Binding-site contacts:
Ligand atom C7 contacts residue ASN283 of chain 1.A at 3.6 Å.
Ligand atom O5 contacts residue ILE281 of chain 1.A at 3.6 Å.
Ligand atom C3 contacts residue ASN283 of chain 1.A at 3.8 Å.
Ligand atom C8 contacts residue SER311 of chain 1.A at 3.8 Å.
Ligand atom O7 contacts residue SER311 of chain 1.A at 3.5 Å (h-bond).
Ligand atom C7 contacts residue SER311 of chain 1.A at 3.6 Å.
Ligand atom C5 contacts residue ASN283 of chain 1.A at 3.6 Å.
Ligand atom C1 contacts residue ASN283 of chain 1.A at 1.4 Å.
Ligand atom O7 contacts residue THR312 of chain 1.A at 3.3 Å.
Ligand atom C6 contacts residue ILE281 of chain 1.A at 4.4 Å (hydrophobic).
Ligand atom O7 contacts residue ASN283 of chain 1.A at 3.9 Å.
Ligand atom C6 contacts residue ARG558 of chain 1.A at 4.0 Å.
Ligand atom C4 contacts residue ASN283 of chain 1.A at 4.2 Å.
Ligand atom N2 contacts residue ASN283 of chain 1.A at 2.9 Å (h-bond).
Ligand atom C8 contacts residue MET310 of chain 1.A at 3.9 Å (hydrophobic).
Ligand atom O6 contacts residue ARG558 of chain 1.A at 3.4 Å (salt-bridge).
Ligand atom C2 contacts residue ASN283 of chain 1.A at 2.4 Å.
Ligand atom C5 contacts residue ILE281 of chain 1.A at 4.0 Å (hydrophobic).
Ligand atom O5 contacts residue ASN283 of chain 1.A at 2.3 Å (h-bond).
Ligand atom N2 contacts residue SER311 of chain 1.A at 4.2 Å.
Ligand atom C7 contacts residue THR312 of chain 1.A at 4.1 Å.
Ligand atom C1 contacts residue ILE281 of chain 1.A at 3.9 Å (hydrophobic).
Ligand atom C8 contacts residue THR312 of chain 1.A at 3.9 Å.

A protein and the small-molecule ligand that binds it are described below.
Small molecule (SMILES): CC(=O)N[C@@H]1[C@@H](O)[C@H](O)[C@@H](CO)O[C@H]1O

Sequence of chain 1.A:
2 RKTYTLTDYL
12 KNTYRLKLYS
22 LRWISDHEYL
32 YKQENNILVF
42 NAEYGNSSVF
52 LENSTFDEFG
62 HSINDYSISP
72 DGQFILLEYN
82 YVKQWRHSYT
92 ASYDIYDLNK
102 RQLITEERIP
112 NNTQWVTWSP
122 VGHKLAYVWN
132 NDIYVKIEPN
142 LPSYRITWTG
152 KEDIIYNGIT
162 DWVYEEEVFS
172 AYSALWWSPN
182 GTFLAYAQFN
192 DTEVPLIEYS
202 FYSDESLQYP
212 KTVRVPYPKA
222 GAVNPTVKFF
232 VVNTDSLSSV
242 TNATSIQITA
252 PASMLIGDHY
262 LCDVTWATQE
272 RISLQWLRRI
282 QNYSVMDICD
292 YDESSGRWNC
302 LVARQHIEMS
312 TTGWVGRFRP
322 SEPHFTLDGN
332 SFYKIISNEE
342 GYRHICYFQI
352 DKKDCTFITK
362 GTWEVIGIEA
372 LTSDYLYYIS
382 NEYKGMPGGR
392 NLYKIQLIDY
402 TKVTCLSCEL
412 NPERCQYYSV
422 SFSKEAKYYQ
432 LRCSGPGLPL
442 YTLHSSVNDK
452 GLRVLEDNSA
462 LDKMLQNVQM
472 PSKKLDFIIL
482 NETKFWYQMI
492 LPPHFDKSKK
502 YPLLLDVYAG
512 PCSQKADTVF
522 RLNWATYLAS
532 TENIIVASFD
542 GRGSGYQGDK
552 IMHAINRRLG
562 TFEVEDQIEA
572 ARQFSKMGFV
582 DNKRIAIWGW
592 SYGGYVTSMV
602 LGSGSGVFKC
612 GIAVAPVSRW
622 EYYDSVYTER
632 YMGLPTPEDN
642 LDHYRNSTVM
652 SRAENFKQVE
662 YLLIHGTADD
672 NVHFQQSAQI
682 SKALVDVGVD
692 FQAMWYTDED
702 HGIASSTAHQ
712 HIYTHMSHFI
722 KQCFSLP